A protein and the small-molecule ligand that binds it are described below.
Small molecule (SMILES): Nc1ncnc2c1ncn2[C@@H]1O[C@H](COP(=O)(O)OP(=O)(O)OP(O)(O)=S)[C@@H](O)[C@H]1O

Sequence of chain 1.F:
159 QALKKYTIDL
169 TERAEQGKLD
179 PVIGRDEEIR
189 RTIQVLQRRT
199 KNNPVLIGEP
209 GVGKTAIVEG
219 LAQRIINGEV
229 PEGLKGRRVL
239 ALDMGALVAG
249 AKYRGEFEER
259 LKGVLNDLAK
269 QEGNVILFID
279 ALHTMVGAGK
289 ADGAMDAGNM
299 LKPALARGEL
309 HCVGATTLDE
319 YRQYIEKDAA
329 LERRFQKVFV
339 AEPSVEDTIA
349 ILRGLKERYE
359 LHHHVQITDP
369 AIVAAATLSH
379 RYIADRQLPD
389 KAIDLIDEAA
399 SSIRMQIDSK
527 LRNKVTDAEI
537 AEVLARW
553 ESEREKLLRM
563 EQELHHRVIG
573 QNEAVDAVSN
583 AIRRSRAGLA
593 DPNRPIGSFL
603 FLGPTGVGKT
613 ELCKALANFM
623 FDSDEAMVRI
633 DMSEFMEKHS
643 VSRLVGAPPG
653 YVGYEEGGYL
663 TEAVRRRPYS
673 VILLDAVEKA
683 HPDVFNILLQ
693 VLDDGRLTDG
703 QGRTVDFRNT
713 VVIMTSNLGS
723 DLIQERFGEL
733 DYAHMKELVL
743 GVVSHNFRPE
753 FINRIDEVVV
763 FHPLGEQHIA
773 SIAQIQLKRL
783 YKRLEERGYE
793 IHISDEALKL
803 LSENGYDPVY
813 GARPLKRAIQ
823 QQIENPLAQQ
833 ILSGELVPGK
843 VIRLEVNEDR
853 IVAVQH

Binding-site contacts:
Ligand atom N6 contacts residue VAL570 of chain 1.F at 3.7 Å.
Ligand atom O5' contacts residue ARG815 of chain 1.F at 3.7 Å.
Ligand atom PG contacts residue THR607 of chain 1.F at 3.2 Å.
Ligand atom S1G contacts residue ARG815 of chain 1.F at 3.0 Å (salt-bridge).
Ligand atom O2A contacts residue LYS611 of chain 1.F at 3.4 Å (salt-bridge).
Ligand atom O1B contacts residue LYS611 of chain 1.F at 3.3 Å.
Ligand atom C8 contacts residue GLY610 of chain 1.F at 3.0 Å.
Ligand atom O3G contacts residue THR607 of chain 1.F at 3.1 Å.
Ligand atom N6 contacts residue ILE571 of chain 1.F at 3.2 Å.
Ligand atom O3B contacts residue THR607 of chain 1.F at 2.5 Å.
Ligand atom O2G contacts residue ARG631 of chain 1.F at 3.6 Å.
Ligand atom O2' contacts residue GLU613 of chain 1.F at 3.8 Å.
Ligand atom C5' contacts residue GLY608 of chain 1.F at 3.5 Å.
Ligand atom O2A contacts residue THR612 of chain 1.F at 3.1 Å (h-bond).
Ligand atom N7 contacts residue GLY610 of chain 1.F at 2.9 Å (h-bond).
Ligand atom C8 contacts residue VAL609 of chain 1.F at 3.5 Å (hydrophobic).
Ligand atom O1A contacts residue THR612 of chain 1.F at 3.1 Å (h-bond).
Ligand atom C4 contacts residue ILE774 of chain 1.F at 3.5 Å (hydrophobic).
Ligand atom O3B contacts residue GLY608 of chain 1.F at 3.2 Å (h-bond).
Ligand atom O4' contacts residue ALA814 of chain 1.F at 3.7 Å.
Ligand atom S1G contacts residue THR607 of chain 1.F at 3.6 Å.
Ligand atom O1A contacts residue ARG815 of chain 1.F at 2.7 Å (salt-bridge).
Ligand atom PB contacts residue THR607 of chain 1.F at 3.2 Å.
Ligand atom N3 contacts residue ILE774 of chain 1.F at 2.4 Å.
Ligand atom O2B contacts residue PRO606 of chain 1.F at 3.1 Å (h-bond).
Ligand atom O3A contacts residue GLY608 of chain 1.F at 2.6 Å (h-bond).
Ligand atom O2B contacts residue THR607 of chain 1.F at 2.4 Å.
Ligand atom O2A contacts residue GLY610 of chain 1.F at 3.7 Å.
Ligand atom O2B contacts residue GLY608 of chain 1.F at 2.0 Å (h-bond).
Ligand atom N7 contacts residue VAL609 of chain 1.F at 3.1 Å.
Ligand atom N1 contacts residue ILE571 of chain 1.F at 3.7 Å.
Ligand atom PA contacts residue THR612 of chain 1.F at 3.6 Å.
Ligand atom O3G contacts residue ASP677 of chain 1.F at 3.5 Å (salt-bridge).
Ligand atom O3A contacts residue THR607 of chain 1.F at 3.7 Å.
Ligand atom N1 contacts residue ILE774 of chain 1.F at 3.4 Å.
Ligand atom C6 contacts residue ILE571 of chain 1.F at 3.7 Å (hydrophobic).
Ligand atom PB contacts residue GLY608 of chain 1.F at 2.8 Å.
Ligand atom C2' contacts residue GLU613 of chain 1.F at 3.4 Å.
Ligand atom O2B contacts residue VAL609 of chain 1.F at 2.9 Å (h-bond).
Ligand atom C2 contacts residue ILE774 of chain 1.F at 2.4 Å (hydrophobic).